This protein binds this small molecule.
Small molecule (SMILES): CC(=O)N[C@H]1[C@H](O[C@H]2[C@H](O)[C@@H](NC(C)=O)CO[C@@H]2CO)O[C@H](CO)[C@@H](O[C@@H]2O[C@H](CO[C@H]3O[C@H](CO)[C@@H](O)[C@H](O[C@H]4O[C@H](CO)[C@@H](O)[C@H](O)[C@@H]4O[C@H]4O[C@H](CO)[C@@H](O)[C@H](O)[C@@H]4O)[C@@H]3O)[C@@H](O)[C@H](O)[C@@H]2O)[C@@H]1O

Binding-site contacts:
Ligand atom N2 contacts residue ASN123 of chain 1.C at 2.9 Å (h-bond).
Ligand atom C3 contacts residue ASN123 of chain 1.C at 3.8 Å.
Ligand atom C1 contacts residue ASN123 of chain 1.C at 1.4 Å.
Ligand atom O5 contacts residue ILE124 of chain 1.C at 3.9 Å.
Ligand atom C7 contacts residue ASN123 of chain 1.C at 3.6 Å.
Ligand atom C8 contacts residue GLU210 of chain 1.C at 4.2 Å.
Ligand atom C5 contacts residue ASN123 of chain 1.C at 3.6 Å.
Ligand atom C8 contacts residue LEU206 of chain 1.C at 4.2 Å (hydrophobic).
Ligand atom O7 contacts residue ASN123 of chain 1.C at 3.8 Å.
Ligand atom C6 contacts residue THR125 of chain 1.C at 4.4 Å.
Ligand atom O6 contacts residue THR125 of chain 1.C at 4.0 Å.
Ligand atom C7 contacts residue TRP213 of chain 1.C at 4.2 Å (hydrophobic).
Ligand atom O5 contacts residue THR125 of chain 1.C at 4.0 Å.
Ligand atom C6 contacts residue ILE124 of chain 1.C at 4.0 Å (hydrophobic).
Ligand atom C1 contacts residue TRP213 of chain 1.C at 4.3 Å (hydrophobic).
Ligand atom N2 contacts residue TRP213 of chain 1.C at 3.9 Å.
Ligand atom O6 contacts residue ILE124 of chain 1.C at 3.1 Å (h-bond).
Ligand atom O7 contacts residue PHE143 of chain 1.C at 3.7 Å.
Ligand atom C8 contacts residue TRP213 of chain 1.C at 3.5 Å (hydrophobic).
Ligand atom C7 contacts residue PHE143 of chain 1.C at 3.7 Å (hydrophobic).
Ligand atom C8 contacts residue PHE143 of chain 1.C at 3.7 Å (hydrophobic).
Ligand atom O5 contacts residue ASN123 of chain 1.C at 2.4 Å (h-bond).
Ligand atom C4 contacts residue ASN123 of chain 1.C at 4.2 Å.
Ligand atom C2 contacts residue ASN123 of chain 1.C at 2.5 Å.
Ligand atom C5 contacts residue ILE124 of chain 1.C at 4.4 Å (hydrophobic).

Sequence of chain 1.C:
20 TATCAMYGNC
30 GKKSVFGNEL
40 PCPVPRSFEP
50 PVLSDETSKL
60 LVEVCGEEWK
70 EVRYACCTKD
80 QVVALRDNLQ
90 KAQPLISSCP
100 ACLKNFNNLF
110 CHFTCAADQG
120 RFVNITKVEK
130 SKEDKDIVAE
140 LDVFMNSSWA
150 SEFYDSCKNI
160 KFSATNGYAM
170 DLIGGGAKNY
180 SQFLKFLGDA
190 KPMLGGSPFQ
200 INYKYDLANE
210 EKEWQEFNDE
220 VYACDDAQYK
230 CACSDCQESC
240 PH